A small-molecule ligand and the protein it binds are described below.
Small molecule (SMILES): COc1cc(-c2cncc(-c3ccc(C4CCN(C)CC4)cc3)c2C)cc(OC)c1OC

Binding-site contacts:
Ligand atom C04 contacts residue VAL24 of chain 2.B at 3.9 Å (hydrophobic).
Ligand atom C22 contacts residue GLY91 of chain 2.B at 3.5 Å.
Ligand atom C32 contacts residue LEU83 of chain 2.B at 3.9 Å (hydrophobic).
Ligand atom C07 contacts residue ALA35 of chain 2.B at 3.7 Å (hydrophobic).
Ligand atom O02 contacts residue LYS37 of chain 2.B at 3.5 Å.
Ligand atom C09 contacts residue TYR87 of chain 2.B at 3.7 Å (hydrophobic).
Ligand atom O28 contacts residue ALA155 of chain 2.B at 3.7 Å.
Ligand atom C22 contacts residue ASP95 of chain 2.B at 3.8 Å.
Ligand atom N08 contacts residue TYR87 of chain 2.B at 3.9 Å.
Ligand atom C07 contacts residue LEU145 of chain 2.B at 3.5 Å (hydrophobic).
Ligand atom C13 contacts residue TYR87 of chain 2.B at 3.6 Å (hydrophobic).
Ligand atom C01 contacts residue LYS37 of chain 2.B at 3.6 Å.
Ligand atom C11 contacts residue GLY91 of chain 2.B at 3.8 Å.
Ligand atom C13 contacts residue VAL16 of chain 2.B at 3.7 Å (hydrophobic).
Ligand atom N08 contacts residue HIS88 of chain 2.B at 3.0 Å (h-bond).
Ligand atom C29 contacts residue LYS142 of chain 2.B at 3.5 Å.
Ligand atom C21 contacts residue VAL16 of chain 2.B at 3.2 Å (hydrophobic).
Ligand atom C06 contacts residue LEU145 of chain 2.B at 3.8 Å (hydrophobic).
Ligand atom C32 contacts residue GLU50 of chain 2.B at 3.5 Å.
Ligand atom C29 contacts residue ASN143 of chain 2.B at 3.3 Å.
Ligand atom C23 contacts residue GLY91 of chain 2.B at 3.5 Å.
Ligand atom O02 contacts residue THR85 of chain 2.B at 3.9 Å.
Ligand atom C04 contacts residue ALA35 of chain 2.B at 3.7 Å (hydrophobic).
Ligand atom C17 contacts residue ASP95 of chain 2.B at 3.2 Å.
Ligand atom C24 contacts residue LEU145 of chain 2.B at 3.9 Å (hydrophobic).
Ligand atom C01 contacts residue LEU83 of chain 2.B at 3.5 Å (hydrophobic).
Ligand atom C12 contacts residue TYR87 of chain 2.B at 3.4 Å (hydrophobic).
Ligand atom C01 contacts residue ALA35 of chain 2.B at 3.6 Å (hydrophobic).
Ligand atom C29 contacts residue ALA155 of chain 2.B at 3.9 Å (hydrophobic).
Ligand atom C09 contacts residue HIS88 of chain 2.B at 3.1 Å.
Ligand atom C16 contacts residue ASP95 of chain 2.B at 3.5 Å.
Ligand atom C04 contacts residue THR85 of chain 2.B at 3.9 Å.
Ligand atom C01 contacts residue THR85 of chain 2.B at 3.3 Å.
Ligand atom C03 contacts residue LEU65 of chain 2.B at 3.9 Å (hydrophobic).
Ligand atom O31 contacts residue LYS37 of chain 2.B at 3.5 Å.
Ligand atom C32 contacts residue ASP156 of chain 2.B at 3.6 Å.
Ligand atom C26 contacts residue LEU145 of chain 2.B at 3.9 Å (hydrophobic).
Ligand atom C12 contacts residue VAL16 of chain 2.B at 3.9 Å (hydrophobic).
Ligand atom C14 contacts residue GLY91 of chain 2.B at 3.8 Å.
Ligand atom C12 contacts residue HIS88 of chain 2.B at 3.7 Å.

Sequence of chain 2.B:
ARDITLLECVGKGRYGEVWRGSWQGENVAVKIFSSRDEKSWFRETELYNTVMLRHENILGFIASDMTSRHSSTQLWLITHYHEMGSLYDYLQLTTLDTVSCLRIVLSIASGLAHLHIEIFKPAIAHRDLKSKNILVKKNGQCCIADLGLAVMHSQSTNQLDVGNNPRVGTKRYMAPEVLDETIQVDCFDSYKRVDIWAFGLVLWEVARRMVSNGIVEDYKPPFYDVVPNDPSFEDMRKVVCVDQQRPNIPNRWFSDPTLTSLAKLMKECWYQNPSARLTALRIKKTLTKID